Sequence of chain 34.B:
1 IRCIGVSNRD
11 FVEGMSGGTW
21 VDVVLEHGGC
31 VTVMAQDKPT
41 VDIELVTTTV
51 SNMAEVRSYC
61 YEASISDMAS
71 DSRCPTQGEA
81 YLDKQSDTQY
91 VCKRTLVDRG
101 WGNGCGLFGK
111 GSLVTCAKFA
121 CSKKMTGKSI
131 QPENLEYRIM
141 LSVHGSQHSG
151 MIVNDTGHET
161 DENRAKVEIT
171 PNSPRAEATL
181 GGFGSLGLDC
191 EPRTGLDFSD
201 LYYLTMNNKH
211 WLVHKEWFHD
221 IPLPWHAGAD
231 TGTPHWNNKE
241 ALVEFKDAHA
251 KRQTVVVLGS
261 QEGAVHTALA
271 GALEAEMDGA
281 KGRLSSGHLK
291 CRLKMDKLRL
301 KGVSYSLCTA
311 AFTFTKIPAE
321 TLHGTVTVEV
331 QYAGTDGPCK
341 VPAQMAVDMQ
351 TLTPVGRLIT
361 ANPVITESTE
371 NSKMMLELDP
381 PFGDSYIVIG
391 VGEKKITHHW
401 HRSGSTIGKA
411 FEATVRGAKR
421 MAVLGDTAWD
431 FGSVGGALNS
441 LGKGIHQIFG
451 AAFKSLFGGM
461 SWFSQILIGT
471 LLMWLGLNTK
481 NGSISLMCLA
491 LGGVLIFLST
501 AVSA

The small molecule below binds the protein below.
Small molecule (SMILES): CC(=O)N[C@@H]1[C@@H](O)[C@H](O)[C@@H](CO)O[C@H]1O

Binding-site contacts:
Ligand atom C5 contacts residue MET151 of chain 34.B at 4.1 Å (hydrophobic).
Ligand atom O7 contacts residue ASN154 of chain 34.B at 4.3 Å.
Ligand atom C5 contacts residue ASN154 of chain 34.B at 3.7 Å.
Ligand atom C3 contacts residue MET151 of chain 34.B at 4.1 Å (hydrophobic).
Ligand atom C3 contacts residue ASN154 of chain 34.B at 3.9 Å.
Ligand atom C4 contacts residue ASN154 of chain 34.B at 4.2 Å.
Ligand atom O5 contacts residue ASN154 of chain 34.B at 2.4 Å (h-bond).
Ligand atom C1 contacts residue MET151 of chain 34.B at 4.2 Å (hydrophobic).
Ligand atom C2 contacts residue ASN154 of chain 34.B at 2.5 Å.
Ligand atom C1 contacts residue ASN154 of chain 34.B at 1.4 Å.
Ligand atom N2 contacts residue ASN154 of chain 34.B at 2.9 Å.
Ligand atom O3 contacts residue MET151 of chain 34.B at 4.2 Å.
Ligand atom C2 contacts residue MET151 of chain 34.B at 4.0 Å (hydrophobic).
Ligand atom C7 contacts residue ASN154 of chain 34.B at 3.4 Å.
Ligand atom C4 contacts residue MET151 of chain 34.B at 3.5 Å (hydrophobic).
Ligand atom O5 contacts residue MET151 of chain 34.B at 3.7 Å.
Ligand atom C8 contacts residue ASN154 of chain 34.B at 3.0 Å.
Ligand atom O4 contacts residue MET151 of chain 34.B at 4.4 Å.